Sequence of chain 1.A:
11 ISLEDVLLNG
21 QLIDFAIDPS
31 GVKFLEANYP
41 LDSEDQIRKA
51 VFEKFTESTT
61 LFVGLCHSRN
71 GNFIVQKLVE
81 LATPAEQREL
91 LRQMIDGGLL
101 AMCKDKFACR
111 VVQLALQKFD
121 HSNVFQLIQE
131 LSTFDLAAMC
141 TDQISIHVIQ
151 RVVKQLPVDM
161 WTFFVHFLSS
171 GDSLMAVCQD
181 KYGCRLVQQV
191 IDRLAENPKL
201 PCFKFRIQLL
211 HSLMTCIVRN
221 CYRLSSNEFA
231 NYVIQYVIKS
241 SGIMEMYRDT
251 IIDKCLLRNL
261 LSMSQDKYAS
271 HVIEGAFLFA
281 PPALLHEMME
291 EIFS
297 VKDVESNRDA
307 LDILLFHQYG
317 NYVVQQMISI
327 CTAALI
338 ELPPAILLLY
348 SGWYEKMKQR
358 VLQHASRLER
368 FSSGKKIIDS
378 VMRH

The small molecule below binds the protein below.
Small molecule (SMILES): Nc1ccn([C@@H]2O[C@H](CO[P](=O)(O)O[C@H]3[C@@H](O)[C@H](n4ccc(=O)[nH]c4=O)O[C@@H]3CO[P](=O)(O)O[C@H]3[C@@H](O)[C@H](n4cnc5c(N)ncnc54)O[C@@H]3CO[P](=O)(O)O[C@H]3[C@@H](O)[C@H](n4ccc(=O)[nH]c4=O)O[C@@H]3CO[P](=O)(O)O[C@H]3[C@@H](O)[C@H](n4cnc5c(=O)nc(N)[nH]c54)O[C@@H]3CO[P](=O)(O)O[C@H]3[C@@H](O)[C@H](n4ccc(=O)[nH]c4=O)O[C@@H]3CO[P](=O)(O)O[C@H]3[C@@H](O)[C@H](n4ccc(N)nc4=O)O[C@@H]3COP(=O)=O)[C@@H](O)[C@H]2O)c(=O)n1

Binding-site contacts:
Ligand atom O2 contacts residue TYR318 of chain 1.A at 3.0 Å (h-bond).
Ligand atom C4 contacts residue EPE1 of chain 1.C at 3.2 Å.
Ligand atom C8 contacts residue EPE1 of chain 1.C at 3.3 Å.
Ligand atom O2 contacts residue SER370 of chain 1.A at 3.1 Å (h-bond).
Ligand atom OP1 contacts residue EPE1 of chain 1.C at 3.1 Å.
Ligand atom O4 contacts residue LYS373 of chain 1.A at 3.3 Å (salt-bridge).
Ligand atom O4 contacts residue GLN321 of chain 1.A at 2.7 Å (h-bond).
Ligand atom N2 contacts residue GLU274 of chain 1.A at 2.8 Å (salt-bridge).
Ligand atom N4 contacts residue PHE312 of chain 1.A at 2.9 Å (h-bond).
Ligand atom OP2 contacts residue SER369 of chain 1.A at 2.9 Å (h-bond).
Ligand atom OP2 contacts residue EPE1 of chain 1.C at 3.2 Å (h-bond).
Ligand atom C2' contacts residue TYR318 of chain 1.A at 3.2 Å (hydrophobic).
Ligand atom N3 contacts residue SER370 of chain 1.A at 3.2 Å (h-bond).
Ligand atom C5 contacts residue EPE1 of chain 1.C at 3.2 Å.
Ligand atom O3' contacts residue SER369 of chain 1.A at 3.0 Å (h-bond).
Ligand atom N9 contacts residue EPE1 of chain 1.C at 3.2 Å (h-bond).
Ligand atom C2 contacts residue HIS271 of chain 1.A at 3.1 Å.
Ligand atom O2' contacts residue SER369 of chain 1.A at 3.0 Å (h-bond).
Ligand atom O2 contacts residue ASN231 of chain 1.A at 3.0 Å (h-bond).
Ligand atom N2 contacts residue SER270 of chain 1.A at 2.6 Å (h-bond).
Ligand atom O2 contacts residue ASN317 of chain 1.A at 3.0 Å (h-bond).
Ligand atom O3' contacts residue TYR182 of chain 1.A at 3.2 Å.
Ligand atom C6 contacts residue EPE1 of chain 1.C at 2.8 Å.
Ligand atom C4 contacts residue TYR318 of chain 1.A at 3.3 Å (hydrophobic).
Ligand atom N3 contacts residue TYR318 of chain 1.A at 3.0 Å (h-bond).
Ligand atom N1 contacts residue GLN188 of chain 1.A at 3.1 Å (h-bond).
Ligand atom O4 contacts residue GLN235 of chain 1.A at 2.8 Å (h-bond).
Ligand atom C2 contacts residue GLU274 of chain 1.A at 3.2 Å.
Ligand atom N3 contacts residue ASN317 of chain 1.A at 3.0 Å (h-bond).
Ligand atom O3' contacts residue LYS267 of chain 1.A at 3.2 Å (salt-bridge).
Ligand atom O2' contacts residue LYS267 of chain 1.A at 3.2 Å (salt-bridge).
Ligand atom N1 contacts residue TYR232 of chain 1.A at 3.1 Å (h-bond).
Ligand atom C2 contacts residue TYR232 of chain 1.A at 3.1 Å (hydrophobic).
Ligand atom OP1 contacts residue GLN143 of chain 1.A at 3.1 Å (h-bond).
Ligand atom C2 contacts residue TYR318 of chain 1.A at 2.7 Å (hydrophobic).
Ligand atom N3 contacts residue ASN231 of chain 1.A at 3.1 Å (h-bond).
Ligand atom N1 contacts residue TYR318 of chain 1.A at 3.0 Å (h-bond).
Ligand atom C5 contacts residue EPE1 of chain 1.C at 3.2 Å.
Ligand atom N1 contacts residue GLU274 of chain 1.A at 2.6 Å (salt-bridge).
Ligand atom O2 contacts residue ARG185 of chain 1.A at 3.2 Å.